Binding-site contacts:
Ligand atom C6 contacts residue ARG26 of chain 1.A at 4.1 Å.
Ligand atom O2 contacts residue HIS286 of chain 1.A at 4.3 Å.
Ligand atom C1 contacts residue TRP131 of chain 1.A at 3.4 Å (hydrophobic).
Ligand atom O4 contacts residue ASP130 of chain 1.A at 4.3 Å.
Ligand atom C2 contacts residue MN1 of chain 1.D at 3.6 Å.
Ligand atom C1 contacts residue HIS331 of chain 1.A at 3.7 Å.
Ligand atom O3 contacts residue TYR28 of chain 1.A at 3.2 Å (h-bond).
Ligand atom O5 contacts residue GLU84 of chain 1.A at 3.9 Å.
Ligand atom C5 contacts residue ARG26 of chain 1.A at 4.0 Å.
Ligand atom C3 contacts residue TYR345 of chain 1.A at 3.5 Å (hydrophobic).
Ligand atom O2 contacts residue ASP330 of chain 1.A at 4.3 Å.
Ligand atom C2 contacts residue TRP131 of chain 1.A at 4.5 Å (hydrophobic).
Ligand atom O2 contacts residue HIS219 of chain 1.A at 3.9 Å.
Ligand atom O2 contacts residue HIS331 of chain 1.A at 4.0 Å.
Ligand atom O4 contacts residue TRP131 of chain 1.A at 2.9 Å (h-bond).
Ligand atom O5 contacts residue ARG26 of chain 1.A at 3.4 Å (salt-bridge).
Ligand atom C4 contacts residue ARG26 of chain 1.A at 3.9 Å.
Ligand atom C2 contacts residue TYR345 of chain 1.A at 3.5 Å (hydrophobic).
Ligand atom C3 contacts residue HIS331 of chain 1.A at 4.5 Å.
Ligand atom O3 contacts residue ARG26 of chain 1.A at 2.6 Å (salt-bridge).
Ligand atom C2 contacts residue HIS331 of chain 1.A at 3.5 Å.
Ligand atom O3 contacts residue TYR345 of chain 1.A at 2.4 Å (h-bond).
Ligand atom C1 contacts residue MN1 of chain 1.D at 4.3 Å.
Ligand atom O1 contacts residue HIS331 of chain 1.A at 3.4 Å.
Ligand atom O6 contacts residue ASP130 of chain 1.A at 2.9 Å (salt-bridge).
Ligand atom O5 contacts residue MN1 of chain 1.D at 4.2 Å.
Ligand atom O3 contacts residue ARG328 of chain 1.A at 4.3 Å.
Ligand atom O2 contacts residue TYR345 of chain 1.A at 3.6 Å (h-bond).
Ligand atom C3 contacts residue TYR28 of chain 1.A at 4.2 Å (hydrophobic).
Ligand atom C4 contacts residue TRP131 of chain 1.A at 4.1 Å (hydrophobic).
Ligand atom C3 contacts residue ARG26 of chain 1.A at 3.8 Å.
Ligand atom C1 contacts residue ASP222 of chain 1.A at 4.0 Å.
Ligand atom O6 contacts residue ASN124 of chain 1.A at 4.2 Å.
Ligand atom C6 contacts residue ASP130 of chain 1.A at 4.3 Å.
Ligand atom O1 contacts residue MN1 of chain 1.D at 4.1 Å.
Ligand atom O1 contacts residue ASP222 of chain 1.A at 2.9 Å (salt-bridge).
Ligand atom C3 contacts residue TRP131 of chain 1.A at 4.4 Å (hydrophobic).
Ligand atom O2 contacts residue MN1 of chain 1.D at 2.4 Å.
Ligand atom O1 contacts residue TRP131 of chain 1.A at 3.8 Å.
Ligand atom O2 contacts residue ARG26 of chain 1.A at 4.1 Å.

Sequence of chain 1.A:
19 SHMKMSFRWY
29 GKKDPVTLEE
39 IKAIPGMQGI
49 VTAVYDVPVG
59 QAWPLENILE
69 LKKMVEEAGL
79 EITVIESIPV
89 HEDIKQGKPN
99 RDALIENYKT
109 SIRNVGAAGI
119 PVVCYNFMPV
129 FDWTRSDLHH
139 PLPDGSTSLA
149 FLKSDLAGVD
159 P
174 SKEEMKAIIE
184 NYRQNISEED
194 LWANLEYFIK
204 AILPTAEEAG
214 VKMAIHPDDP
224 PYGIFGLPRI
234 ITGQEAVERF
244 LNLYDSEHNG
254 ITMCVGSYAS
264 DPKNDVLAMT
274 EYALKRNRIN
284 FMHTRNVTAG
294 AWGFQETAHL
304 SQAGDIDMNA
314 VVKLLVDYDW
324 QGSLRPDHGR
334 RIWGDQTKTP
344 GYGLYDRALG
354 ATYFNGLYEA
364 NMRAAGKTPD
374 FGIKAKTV

This protein binds this small molecule.
Small molecule (SMILES): O=C[C@@H](O)[C@@H](O)[C@H](O)[C@H](O)CO